A small-molecule ligand and the protein it binds are described below.
Small molecule (SMILES): CC(=O)N[C@@H]1[C@@H](O)[C@H](O)[C@@H](CO)O[C@H]1O

Binding-site contacts:
Ligand atom C5 contacts residue ASN239 of chain 1.A at 3.2 Å.
Ligand atom O6 contacts residue ASN239 of chain 1.A at 3.1 Å (h-bond).
Ligand atom C2 contacts residue ASN239 of chain 1.A at 2.5 Å.
Ligand atom C3 contacts residue ASN239 of chain 1.A at 3.7 Å.
Ligand atom O5 contacts residue ASN239 of chain 1.A at 2.5 Å (h-bond).
Ligand atom O7 contacts residue ASN239 of chain 1.A at 4.5 Å.
Ligand atom C7 contacts residue ASN239 of chain 1.A at 4.2 Å.
Ligand atom C4 contacts residue ASN239 of chain 1.A at 3.7 Å.
Ligand atom C1 contacts residue ASN239 of chain 1.A at 1.4 Å.
Ligand atom C6 contacts residue ASN239 of chain 1.A at 3.3 Å.
Ligand atom N2 contacts residue ASN239 of chain 1.A at 3.3 Å (h-bond).

Sequence of chain 1.A:
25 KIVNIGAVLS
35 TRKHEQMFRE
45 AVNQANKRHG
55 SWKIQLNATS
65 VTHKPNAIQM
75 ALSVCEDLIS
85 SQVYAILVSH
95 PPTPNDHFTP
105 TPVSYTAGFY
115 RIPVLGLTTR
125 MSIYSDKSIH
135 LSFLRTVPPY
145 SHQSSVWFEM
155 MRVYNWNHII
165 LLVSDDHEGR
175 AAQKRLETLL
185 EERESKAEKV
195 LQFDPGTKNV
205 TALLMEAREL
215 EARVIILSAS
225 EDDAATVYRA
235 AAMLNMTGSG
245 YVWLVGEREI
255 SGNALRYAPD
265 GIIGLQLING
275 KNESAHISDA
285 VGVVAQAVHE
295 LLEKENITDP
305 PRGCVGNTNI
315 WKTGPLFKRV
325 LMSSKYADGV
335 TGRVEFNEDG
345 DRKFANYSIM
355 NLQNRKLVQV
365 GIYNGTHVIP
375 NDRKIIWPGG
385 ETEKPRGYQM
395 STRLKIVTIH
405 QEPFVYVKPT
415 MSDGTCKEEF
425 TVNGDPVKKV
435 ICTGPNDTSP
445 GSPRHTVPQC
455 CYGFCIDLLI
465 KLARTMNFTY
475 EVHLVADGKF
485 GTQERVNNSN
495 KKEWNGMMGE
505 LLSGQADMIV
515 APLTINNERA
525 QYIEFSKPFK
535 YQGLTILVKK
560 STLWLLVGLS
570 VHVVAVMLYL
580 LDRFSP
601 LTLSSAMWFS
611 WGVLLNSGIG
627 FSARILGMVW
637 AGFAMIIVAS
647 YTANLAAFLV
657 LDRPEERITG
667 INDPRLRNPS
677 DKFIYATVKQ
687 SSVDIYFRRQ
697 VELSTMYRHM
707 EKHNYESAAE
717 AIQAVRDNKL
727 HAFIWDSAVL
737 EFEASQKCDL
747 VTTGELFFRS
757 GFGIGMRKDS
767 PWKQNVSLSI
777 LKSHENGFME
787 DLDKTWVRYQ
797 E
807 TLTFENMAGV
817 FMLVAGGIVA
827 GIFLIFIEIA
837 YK